Sequence of chain 3.A:
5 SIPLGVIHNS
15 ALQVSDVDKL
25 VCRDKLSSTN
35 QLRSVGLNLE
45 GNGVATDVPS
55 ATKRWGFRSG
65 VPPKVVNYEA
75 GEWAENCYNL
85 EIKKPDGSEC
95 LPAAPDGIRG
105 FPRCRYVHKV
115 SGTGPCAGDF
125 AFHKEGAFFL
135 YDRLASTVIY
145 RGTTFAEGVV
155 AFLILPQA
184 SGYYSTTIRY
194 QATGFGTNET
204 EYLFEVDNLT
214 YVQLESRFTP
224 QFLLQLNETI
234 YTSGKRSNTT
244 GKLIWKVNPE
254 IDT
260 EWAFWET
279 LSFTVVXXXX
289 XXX

Binding-site contacts:
Ligand atom C6 contacts residue ASN201 of chain 3.A at 3.4 Å.
Ligand atom C7 contacts residue ASN201 of chain 3.A at 4.5 Å.
Ligand atom O3 contacts residue ASN201 of chain 3.A at 4.5 Å.
Ligand atom C5 contacts residue ASN201 of chain 3.A at 3.2 Å.
Ligand atom N2 contacts residue ASN201 of chain 3.A at 3.5 Å (h-bond).
Ligand atom C2 contacts residue ASN201 of chain 3.A at 2.5 Å.
Ligand atom O6 contacts residue GLU202 of chain 3.A at 3.9 Å.
Ligand atom C6 contacts residue GLU202 of chain 3.A at 3.0 Å.
Ligand atom O6 contacts residue ASN201 of chain 3.A at 4.0 Å.
Ligand atom C4 contacts residue GLU202 of chain 3.A at 4.1 Å.
Ligand atom C1 contacts residue ASN201 of chain 3.A at 1.4 Å.
Ligand atom O5 contacts residue ASN201 of chain 3.A at 2.5 Å (h-bond).
Ligand atom C3 contacts residue ASN201 of chain 3.A at 3.5 Å.
Ligand atom C5 contacts residue GLU202 of chain 3.A at 4.1 Å.
Ligand atom C4 contacts residue ASN201 of chain 3.A at 3.4 Å.

A small-molecule ligand and the protein it binds are described below.
Small molecule (SMILES): CC(=O)N[C@@H]1[C@@H](O)[C@H](O)[C@@H](CO)O[C@H]1O